A protein and the small-molecule ligand that binds it are described below.
Small molecule (SMILES): COc1ccnc(NN)n1

Binding-site contacts:
Ligand atom O contacts residue LEU313 of chain 1.A at 3.9 Å.
Ligand atom N2 contacts residue PRO371 of chain 1.A at 4.2 Å.
Ligand atom N2 contacts residue PHE369 of chain 1.A at 3.1 Å (h-bond).
Ligand atom C3 contacts residue PG41 of chain 1.J at 1.6 Å.
Ligand atom C2 contacts residue NA1 of chain 1.K at 1.5 Å.
Ligand atom O contacts residue NA1 of chain 1.K at 3.0 Å (h-bond).
Ligand atom N1 contacts residue PHE380 of chain 1.A at 3.7 Å.
Ligand atom C contacts residue THR312 of chain 1.A at 4.1 Å.
Ligand atom N1 contacts residue PG41 of chain 1.J at 0.6 Å (h-bond).
Ligand atom C4 contacts residue PG41 of chain 1.J at 1.2 Å.
Ligand atom N contacts residue PHE380 of chain 1.A at 3.5 Å.
Ligand atom C1 contacts residue NA1 of chain 1.K at 2.3 Å.
Ligand atom C contacts residue LEU313 of chain 1.A at 3.9 Å (hydrophobic).
Ligand atom C contacts residue ASP104 of chain 1.A at 3.4 Å.
Ligand atom C1 contacts residue PG41 of chain 1.J at 1.8 Å.
Ligand atom C4 contacts residue NA1 of chain 1.K at 3.4 Å.
Ligand atom C contacts residue PHE369 of chain 1.A at 3.4 Å (hydrophobic).
Ligand atom C1 contacts residue PHE380 of chain 1.A at 3.5 Å (hydrophobic).
Ligand atom N1 contacts residue PHE369 of chain 1.A at 4.1 Å.
Ligand atom C contacts residue NA1 of chain 1.K at 4.2 Å.
Ligand atom N3 contacts residue PHE369 of chain 1.A at 3.5 Å (h-bond).
Ligand atom N2 contacts residue PG41 of chain 1.J at 1.0 Å.
Ligand atom C3 contacts residue PHE380 of chain 1.A at 3.7 Å (hydrophobic).
Ligand atom N3 contacts residue PRO371 of chain 1.A at 2.9 Å (h-bond).
Ligand atom N1 contacts residue NA1 of chain 1.K at 3.2 Å (h-bond).
Ligand atom N3 contacts residue PG41 of chain 1.J at 1.4 Å.
Ligand atom N3 contacts residue PHE380 of chain 1.A at 3.7 Å.
Ligand atom O contacts residue PG41 of chain 1.J at 1.4 Å (h-bond).
Ligand atom C2 contacts residue PHE380 of chain 1.A at 3.5 Å (hydrophobic).
Ligand atom N2 contacts residue PHE380 of chain 1.A at 3.7 Å.
Ligand atom N contacts residue NA1 of chain 1.K at 3.0 Å (h-bond).
Ligand atom N3 contacts residue GLY370 of chain 1.A at 3.4 Å (h-bond).
Ligand atom C4 contacts residue PHE380 of chain 1.A at 3.6 Å (hydrophobic).
Ligand atom N3 contacts residue ILE372 of chain 1.A at 3.4 Å.
Ligand atom N2 contacts residue GLY370 of chain 1.A at 4.2 Å.
Ligand atom N contacts residue PG41 of chain 1.J at 0.7 Å (h-bond).
Ligand atom C3 contacts residue NA1 of chain 1.K at 2.0 Å.
Ligand atom C contacts residue PG41 of chain 1.J at 0.6 Å.
Ligand atom C2 contacts residue PG41 of chain 1.J at 2.5 Å.
Ligand atom O contacts residue PHE380 of chain 1.A at 4.0 Å.

Sequence of chain 1.A:
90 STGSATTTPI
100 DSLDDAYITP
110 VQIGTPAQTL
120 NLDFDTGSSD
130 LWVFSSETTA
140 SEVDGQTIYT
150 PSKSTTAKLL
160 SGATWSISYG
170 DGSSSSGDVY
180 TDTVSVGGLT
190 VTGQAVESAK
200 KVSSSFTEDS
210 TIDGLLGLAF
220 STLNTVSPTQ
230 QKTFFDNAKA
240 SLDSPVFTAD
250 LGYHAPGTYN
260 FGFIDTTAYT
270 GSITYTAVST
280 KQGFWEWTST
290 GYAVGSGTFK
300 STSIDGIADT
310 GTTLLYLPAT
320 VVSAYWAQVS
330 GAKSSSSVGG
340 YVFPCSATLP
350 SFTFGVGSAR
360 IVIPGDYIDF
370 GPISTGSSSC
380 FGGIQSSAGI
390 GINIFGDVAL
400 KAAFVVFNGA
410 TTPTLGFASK